A small-molecule ligand and the protein it binds are described below.
Small molecule (SMILES): CCCCCCCCCCC(CCCCCCCCCC)(CO[C@H]1O[C@@H](CO)[C@H](O[C@@H]2O[C@@H](CO)[C@H](O)[C@@H](O)[C@@H]2O)[C@@H](O)[C@@H]1O)CO[C@H]1O[C@@H](CO)[C@H](O[C@@H]2O[C@@H](CO)[C@H](O)[C@@H](O)[C@@H]2O)[C@@H](O)[C@H]1O

Sequence of chain 1.C:
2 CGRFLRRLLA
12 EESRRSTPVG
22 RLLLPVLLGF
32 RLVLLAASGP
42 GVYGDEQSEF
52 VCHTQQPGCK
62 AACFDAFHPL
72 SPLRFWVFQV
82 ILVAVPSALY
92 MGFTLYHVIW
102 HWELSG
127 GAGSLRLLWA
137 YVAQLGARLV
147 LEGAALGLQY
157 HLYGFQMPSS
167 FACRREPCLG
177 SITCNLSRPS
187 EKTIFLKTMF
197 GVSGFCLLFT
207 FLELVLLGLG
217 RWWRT

Sequence of chain 1.D:
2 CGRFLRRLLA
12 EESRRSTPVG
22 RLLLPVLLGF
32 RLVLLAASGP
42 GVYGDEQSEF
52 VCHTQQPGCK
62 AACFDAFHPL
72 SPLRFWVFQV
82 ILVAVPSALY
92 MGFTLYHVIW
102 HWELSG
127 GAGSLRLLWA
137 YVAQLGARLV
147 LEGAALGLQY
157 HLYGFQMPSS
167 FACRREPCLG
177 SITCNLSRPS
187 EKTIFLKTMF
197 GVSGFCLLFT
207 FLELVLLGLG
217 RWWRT

Binding-site contacts:
Ligand atom OAV contacts residue SER186 of chain 1.C at 3.5 Å (h-bond).
Ligand atom CAZ contacts residue ILE190 of chain 1.C at 4.0 Å (hydrophobic).
Ligand atom C6 contacts residue LEU158 of chain 1.D at 4.1 Å (hydrophobic).
Ligand atom O3 contacts residue HIS157 of chain 1.D at 3.5 Å.
Ligand atom OAN contacts residue SER186 of chain 1.C at 4.4 Å.
Ligand atom CBE contacts residue HIS157 of chain 1.D at 4.1 Å.
Ligand atom OAR contacts residue ARG171 of chain 1.D at 4.3 Å.
Ligand atom OAR contacts residue ASP66 of chain 1.D at 4.1 Å.
Ligand atom O5 contacts residue PRO70 of chain 1.D at 4.4 Å.
Ligand atom CCU contacts residue SER186 of chain 1.C at 3.3 Å.
Ligand atom O6 contacts residue PRO70 of chain 1.D at 4.2 Å.
Ligand atom CBB contacts residue PHE79 of chain 1.D at 3.5 Å (hydrophobic).
Ligand atom CBS contacts residue LEU158 of chain 1.D at 3.7 Å (hydrophobic).
Ligand atom OAV contacts residue THR189 of chain 1.C at 4.4 Å.
Ligand atom O6 contacts residue ALA67 of chain 1.D at 4.3 Å.
Ligand atom CBA contacts residue HIS157 of chain 1.D at 4.3 Å.
Ligand atom CBC contacts residue LEU154 of chain 1.D at 4.2 Å (hydrophobic).
Ligand atom OCB contacts residue SER186 of chain 1.C at 3.6 Å (h-bond).
Ligand atom CBJ contacts residue LEU71 of chain 1.D at 4.2 Å (hydrophobic).
Ligand atom CAZ contacts residue LEU71 of chain 1.D at 4.3 Å (hydrophobic).
Ligand atom CAB contacts residue PHE79 of chain 1.D at 4.0 Å (hydrophobic).
Ligand atom CBL contacts residue ILE190 of chain 1.C at 4.3 Å (hydrophobic).
Ligand atom OAT contacts residue PRO185 of chain 1.C at 3.6 Å.
Ligand atom CAX contacts residue ARG75 of chain 1.D at 4.1 Å.
Ligand atom C1 contacts residue LEU158 of chain 1.D at 4.3 Å (hydrophobic).
Ligand atom O6 contacts residue PHE68 of chain 1.D at 3.9 Å.
Ligand atom CAX contacts residue PHE79 of chain 1.D at 3.7 Å (hydrophobic).
Ligand atom OAT contacts residue SER186 of chain 1.C at 3.8 Å.
Ligand atom O1 contacts residue LEU158 of chain 1.D at 3.7 Å.
Ligand atom CCQ contacts residue SER186 of chain 1.C at 4.4 Å.
Ligand atom CAB contacts residue THR194 of chain 1.C at 4.3 Å.
Ligand atom CCW contacts residue SER186 of chain 1.C at 3.9 Å.
Ligand atom CBD contacts residue PHE79 of chain 1.D at 4.4 Å (hydrophobic).
Ligand atom CAA contacts residue GLY153 of chain 1.D at 3.7 Å.
Ligand atom CCS contacts residue SER186 of chain 1.C at 4.3 Å.
Ligand atom O5 contacts residue LEU158 of chain 1.D at 3.7 Å.
Ligand atom CCH contacts residue SER186 of chain 1.C at 4.1 Å.
Ligand atom CBC contacts residue HIS157 of chain 1.D at 4.1 Å.
Ligand atom CBI contacts residue HIS157 of chain 1.D at 4.0 Å.
Ligand atom OAT contacts residue MET163 of chain 1.C at 4.2 Å.